A protein and the small-molecule ligand that binds it are described below.
Small molecule (SMILES): Cc1cc(CCCCCOc2ccc(C3=N[C@@H](C)CO3)cc2)on1

Sequence of chain 47.C:
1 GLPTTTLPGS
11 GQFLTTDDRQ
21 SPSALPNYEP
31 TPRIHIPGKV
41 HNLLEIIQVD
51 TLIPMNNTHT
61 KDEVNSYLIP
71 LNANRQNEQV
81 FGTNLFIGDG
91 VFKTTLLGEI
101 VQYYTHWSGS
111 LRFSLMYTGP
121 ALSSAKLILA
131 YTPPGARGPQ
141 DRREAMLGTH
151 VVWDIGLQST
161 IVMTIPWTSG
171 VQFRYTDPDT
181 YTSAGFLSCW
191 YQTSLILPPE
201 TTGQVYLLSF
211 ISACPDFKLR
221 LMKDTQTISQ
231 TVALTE

Sequence of chain 47.A:
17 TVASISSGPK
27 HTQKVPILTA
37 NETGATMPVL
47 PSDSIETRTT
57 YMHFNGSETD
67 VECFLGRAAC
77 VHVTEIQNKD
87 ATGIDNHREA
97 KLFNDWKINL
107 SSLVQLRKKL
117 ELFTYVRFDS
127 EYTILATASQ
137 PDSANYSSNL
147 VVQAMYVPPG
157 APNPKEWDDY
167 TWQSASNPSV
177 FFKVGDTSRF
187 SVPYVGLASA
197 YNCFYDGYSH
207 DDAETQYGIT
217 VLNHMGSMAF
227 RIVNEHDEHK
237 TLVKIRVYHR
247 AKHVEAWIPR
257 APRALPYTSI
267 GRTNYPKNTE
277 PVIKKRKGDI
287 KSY

Binding-site contacts:
Ligand atom O1 contacts residue ASN219 of chain 47.A at 3.9 Å.
Ligand atom CM1 contacts residue SER175 of chain 47.A at 3.9 Å.
Ligand atom C6B contacts residue ILE104 of chain 47.A at 3.6 Å (hydrophobic).
Ligand atom C4 contacts residue TYR197 of chain 47.A at 3.9 Å (hydrophobic).
Ligand atom C4B contacts residue TYR152 of chain 47.A at 4.0 Å (hydrophobic).
Ligand atom C5 contacts residue LEU106 of chain 47.A at 3.8 Å (hydrophobic).
Ligand atom C2B contacts residue VAL188 of chain 47.A at 3.3 Å (hydrophobic).
Ligand atom C1C contacts residue LEU106 of chain 47.A at 3.6 Å (hydrophobic).
Ligand atom C4B contacts residue PHE186 of chain 47.A at 3.9 Å (hydrophobic).
Ligand atom N3A contacts residue ALA24 of chain 47.C at 3.9 Å.
Ligand atom C5A contacts residue PHE186 of chain 47.A at 3.7 Å (hydrophobic).
Ligand atom C3C contacts residue TYR128 of chain 47.A at 3.3 Å (hydrophobic).
Ligand atom C5A contacts residue VAL176 of chain 47.A at 3.8 Å (hydrophobic).
Ligand atom C5C contacts residue VAL191 of chain 47.A at 3.8 Å (hydrophobic).
Ligand atom C4 contacts residue LEU106 of chain 47.A at 3.6 Å (hydrophobic).
Ligand atom C3B contacts residue VAL188 of chain 47.A at 3.5 Å (hydrophobic).
Ligand atom N3A contacts residue TYR152 of chain 47.A at 3.6 Å.
Ligand atom C3 contacts residue ASN219 of chain 47.A at 3.9 Å.
Ligand atom C6B contacts residue TYR128 of chain 47.A at 3.4 Å (hydrophobic).
Ligand atom C4C contacts residue VAL191 of chain 47.A at 3.3 Å (hydrophobic).
Ligand atom C2A contacts residue TYR152 of chain 47.A at 3.8 Å (hydrophobic).
Ligand atom C4C contacts residue TYR197 of chain 47.A at 4.0 Å (hydrophobic).
Ligand atom C4 contacts residue PHE124 of chain 47.A at 3.9 Å (hydrophobic).
Ligand atom C1B contacts residue VAL188 of chain 47.A at 3.7 Å (hydrophobic).
Ligand atom C3B contacts residue TYR152 of chain 47.A at 3.6 Å (hydrophobic).
Ligand atom C4A contacts residue PRO174 of chain 47.A at 3.4 Å (hydrophobic).
Ligand atom C2C contacts residue TYR197 of chain 47.A at 3.8 Å (hydrophobic).
Ligand atom C6B contacts residue MET224 of chain 47.A at 3.6 Å (hydrophobic).
Ligand atom C5B contacts residue MET224 of chain 47.A at 3.2 Å (hydrophobic).
Ligand atom C2A contacts residue PHE186 of chain 47.A at 3.6 Å (hydrophobic).
Ligand atom CM1 contacts residue LEU14 of chain 48.C at 3.3 Å (hydrophobic).
Ligand atom C1B contacts residue ILE104 of chain 47.A at 4.0 Å (hydrophobic).
Ligand atom N3A contacts residue PRO174 of chain 47.A at 3.9 Å.
Ligand atom O1A contacts residue PHE186 of chain 47.A at 3.2 Å.
Ligand atom O1B contacts residue TYR128 of chain 47.A at 3.4 Å (h-bond).
Ligand atom CM1 contacts residue VAL176 of chain 47.A at 3.4 Å (hydrophobic).
Ligand atom C1B contacts residue TYR128 of chain 47.A at 3.7 Å (hydrophobic).
Ligand atom N2 contacts residue ASN219 of chain 47.A at 3.0 Å (h-bond).
Ligand atom CM1 contacts residue PRO174 of chain 47.A at 3.8 Å (hydrophobic).
Ligand atom C5B contacts residue PHE186 of chain 47.A at 3.9 Å (hydrophobic).

Sequence of chain 48.C:
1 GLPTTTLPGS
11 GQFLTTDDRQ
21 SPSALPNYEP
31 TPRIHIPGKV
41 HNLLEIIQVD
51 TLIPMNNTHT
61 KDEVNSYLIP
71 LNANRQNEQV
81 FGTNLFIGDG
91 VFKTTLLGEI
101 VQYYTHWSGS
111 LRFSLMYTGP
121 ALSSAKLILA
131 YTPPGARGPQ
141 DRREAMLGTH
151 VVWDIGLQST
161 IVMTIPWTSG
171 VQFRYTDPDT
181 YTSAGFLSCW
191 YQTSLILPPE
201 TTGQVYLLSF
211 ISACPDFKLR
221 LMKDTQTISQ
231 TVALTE